Binding-site contacts:
Ligand atom C7 contacts residue GLU74 of chain 1.B at 4.0 Å.
Ligand atom O7 contacts residue ARG228 of chain 1.B at 4.0 Å.
Ligand atom C3 contacts residue ASN95 of chain 1.B at 3.8 Å.
Ligand atom C2 contacts residue ASN95 of chain 1.B at 2.4 Å.
Ligand atom C1 contacts residue GLU74 of chain 1.B at 4.3 Å.
Ligand atom O6 contacts residue ASN62 of chain 1.B at 4.1 Å.
Ligand atom C5 contacts residue GLU94 of chain 1.B at 4.2 Å.
Ligand atom O3 contacts residue ARG228 of chain 1.B at 2.9 Å (salt-bridge).
Ligand atom O7 contacts residue GLY96 of chain 1.B at 4.2 Å.
Ligand atom C8 contacts residue CYS98 of chain 1.B at 3.5 Å (hydrophobic).
Ligand atom O5 contacts residue ASN95 of chain 1.B at 2.3 Å (h-bond).
Ligand atom C2 contacts residue ARG228 of chain 1.B at 3.8 Å.
Ligand atom C1 contacts residue GLU94 of chain 1.B at 4.3 Å.
Ligand atom C6 contacts residue GLU94 of chain 1.B at 3.6 Å.
Ligand atom C3 contacts residue ARG228 of chain 1.B at 3.9 Å.
Ligand atom C8 contacts residue ARG228 of chain 1.B at 4.1 Å.
Ligand atom C8 contacts residue GLU74 of chain 1.B at 4.0 Å.
Ligand atom C7 contacts residue ASN95 of chain 1.B at 2.8 Å.
Ligand atom C8 contacts residue ASN95 of chain 1.B at 4.2 Å.
Ligand atom C5 contacts residue ASN95 of chain 1.B at 3.6 Å.
Ligand atom C8 contacts residue ASN72 of chain 1.B at 3.0 Å.
Ligand atom O7 contacts residue ASN95 of chain 1.B at 2.3 Å (h-bond).
Ligand atom O6 contacts residue ASN95 of chain 1.B at 3.9 Å.
Ligand atom O6 contacts residue GLU94 of chain 1.B at 2.7 Å (salt-bridge).
Ligand atom N2 contacts residue GLU74 of chain 1.B at 4.1 Å.
Ligand atom C8 contacts residue SER144 of chain 1.B at 4.5 Å.
Ligand atom C8 contacts residue CYS143 of chain 1.B at 4.2 Å (hydrophobic).
Ligand atom O7 contacts residue ASN72 of chain 1.B at 3.1 Å (h-bond).
Ligand atom O5 contacts residue GLU94 of chain 1.B at 3.3 Å.
Ligand atom C8 contacts residue SER142 of chain 1.B at 4.2 Å.
Ligand atom C7 contacts residue CYS98 of chain 1.B at 4.4 Å (hydrophobic).
Ligand atom C7 contacts residue ARG228 of chain 1.B at 3.8 Å.
Ligand atom C7 contacts residue ASN72 of chain 1.B at 3.7 Å.
Ligand atom N2 contacts residue ARG228 of chain 1.B at 3.4 Å (salt-bridge).
Ligand atom O7 contacts residue GLU94 of chain 1.B at 4.1 Å.
Ligand atom N2 contacts residue ASN95 of chain 1.B at 2.9 Å (h-bond).
Ligand atom C4 contacts residue ASN95 of chain 1.B at 4.2 Å.
Ligand atom O7 contacts residue GLU74 of chain 1.B at 4.4 Å.
Ligand atom C1 contacts residue ASN95 of chain 1.B at 1.4 Å.

Sequence of chain 1.B:
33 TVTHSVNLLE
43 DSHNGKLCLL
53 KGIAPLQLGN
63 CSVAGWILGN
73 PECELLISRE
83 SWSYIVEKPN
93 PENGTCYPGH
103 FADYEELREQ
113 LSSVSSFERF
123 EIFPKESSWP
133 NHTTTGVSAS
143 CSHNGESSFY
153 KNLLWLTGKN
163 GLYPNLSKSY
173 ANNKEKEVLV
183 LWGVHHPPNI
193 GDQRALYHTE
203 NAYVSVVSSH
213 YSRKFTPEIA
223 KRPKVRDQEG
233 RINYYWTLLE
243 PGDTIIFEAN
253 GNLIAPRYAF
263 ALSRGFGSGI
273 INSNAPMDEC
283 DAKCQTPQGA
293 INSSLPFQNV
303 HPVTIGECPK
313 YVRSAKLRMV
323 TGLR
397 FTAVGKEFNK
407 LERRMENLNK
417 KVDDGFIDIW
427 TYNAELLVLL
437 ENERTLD

This small molecule binds to this protein.
Small molecule (SMILES): CC(=O)N[C@H]1[C@H](O[C@H]2[C@H](O)[C@@H](NC(C)=O)CO[C@@H]2CO)O[C@H](CO)[C@@H](O)[C@@H]1O